This protein binds this small molecule.
Small molecule (SMILES): Nc1ccn([C@@H]2O[C@H](CO[P](=O)(O)O[C@H]3[C@@H](O)[C@H](n4ccc(=O)[nH]c4=O)O[C@@H]3CO[P](=O)(O)O[C@H]3[C@@H](O)[C@H](n4cnc5c(=O)nc(N)[nH]c54)O[C@@H]3COP(=O)=O)[C@@H](O[P](=O)(O)OC[C@H]3O[C@@H](n4cnc5c(=O)nc(N)[nH]c54)[C@H](O)[C@@H]3O[P](=O)(O)OC[C@H]3O[C@@H](n4cnc5c(N)ncnc54)[C@H](O)[C@@H]3O[P](=O)(O)OC[C@H]3O[C@@H](n4cnc5c(N)ncnc54)[C@H](O)[C@@H]3O[P](=O)(O)OC[C@H]3O[C@@H](n4ccc(=O)[nH]c4=O)[C@H](O)[C@@H]3O[P](=O)(O)OC[C@H]3O[C@@H](n4ccc(=O)[nH]c4=O)[C@H](O)[C@@H]3O)[C@H]2O)c(=O)n1

Binding-site contacts:
Ligand atom O4 contacts residue A5 of chain 1.C at 2.6 Å (h-bond).
Ligand atom C2 contacts residue C3 of chain 1.C at 3.2 Å.
Ligand atom N3 contacts residue G4 of chain 1.C at 2.9 Å (h-bond).
Ligand atom O2 contacts residue G4 of chain 1.C at 2.7 Å (h-bond).
Ligand atom C2 contacts residue C6 of chain 1.C at 3.1 Å.
Ligand atom N1 contacts residue C3 of chain 1.C at 2.9 Å (h-bond).
Ligand atom N3 contacts residue GLN329 of chain 1.A at 2.9 Å (h-bond).
Ligand atom N2 contacts residue C3 of chain 1.C at 2.9 Å (h-bond).
Ligand atom O2 contacts residue A5 of chain 1.C at 3.1 Å.
Ligand atom C2 contacts residue GLN329 of chain 1.A at 3.3 Å.
Ligand atom O6 contacts residue C6 of chain 1.C at 2.8 Å (h-bond).
Ligand atom O2' contacts residue GLY27 of chain 1.A at 3.1 Å (h-bond).
Ligand atom C4 contacts residue A5 of chain 1.C at 3.2 Å.
Ligand atom N6 contacts residue U2 of chain 1.C at 2.8 Å (h-bond).
Ligand atom C4 contacts residue G7 of chain 1.C at 3.2 Å.
Ligand atom O6 contacts residue A5 of chain 1.C at 3.3 Å (h-bond).
Ligand atom OP1 contacts residue THR26 of chain 1.A at 2.9 Å (h-bond).
Ligand atom O2 contacts residue C6 of chain 1.C at 3.1 Å (h-bond).
Ligand atom N3 contacts residue A5 of chain 1.C at 3.3 Å (h-bond).
Ligand atom N3 contacts residue A5 of chain 1.C at 2.5 Å (h-bond).
Ligand atom N1 contacts residue U2 of chain 1.C at 2.6 Å (h-bond).
Ligand atom C2 contacts residue TYR331 of chain 1.A at 3.2 Å (hydrophobic).
Ligand atom N2 contacts residue C6 of chain 1.C at 2.4 Å (h-bond).
Ligand atom OP2 contacts residue ARG147 of chain 1.A at 3.2 Å (salt-bridge).
Ligand atom C2 contacts residue A5 of chain 1.C at 3.0 Å.
Ligand atom O2 contacts residue TYR331 of chain 1.A at 2.6 Å.
Ligand atom C2 contacts residue G4 of chain 1.C at 3.2 Å.
Ligand atom O2 contacts residue GLN329 of chain 1.A at 3.1 Å (h-bond).
Ligand atom N4 contacts residue G4 of chain 1.C at 2.8 Å (h-bond).
Ligand atom C4 contacts residue G4 of chain 1.C at 3.1 Å.
Ligand atom O2 contacts residue PRO330 of chain 1.A at 3.0 Å (h-bond).
Ligand atom N3 contacts residue G7 of chain 1.C at 3.2 Å (h-bond).
Ligand atom O2 contacts residue A5 of chain 1.C at 2.7 Å (h-bond).
Ligand atom C2 contacts residue G7 of chain 1.C at 3.3 Å.
Ligand atom O6 contacts residue C3 of chain 1.C at 3.0 Å (h-bond).
Ligand atom N1 contacts residue G7 of chain 1.C at 3.3 Å.
Ligand atom O2' contacts residue ARG383 of chain 1.A at 2.1 Å (salt-bridge).
Ligand atom N1 contacts residue C6 of chain 1.C at 2.6 Å (h-bond).
Ligand atom O2' contacts residue ASN25 of chain 1.A at 2.6 Å (h-bond).
Ligand atom C5' contacts residue SER24 of chain 1.A at 2.9 Å.

Sequence of chain 1.A:
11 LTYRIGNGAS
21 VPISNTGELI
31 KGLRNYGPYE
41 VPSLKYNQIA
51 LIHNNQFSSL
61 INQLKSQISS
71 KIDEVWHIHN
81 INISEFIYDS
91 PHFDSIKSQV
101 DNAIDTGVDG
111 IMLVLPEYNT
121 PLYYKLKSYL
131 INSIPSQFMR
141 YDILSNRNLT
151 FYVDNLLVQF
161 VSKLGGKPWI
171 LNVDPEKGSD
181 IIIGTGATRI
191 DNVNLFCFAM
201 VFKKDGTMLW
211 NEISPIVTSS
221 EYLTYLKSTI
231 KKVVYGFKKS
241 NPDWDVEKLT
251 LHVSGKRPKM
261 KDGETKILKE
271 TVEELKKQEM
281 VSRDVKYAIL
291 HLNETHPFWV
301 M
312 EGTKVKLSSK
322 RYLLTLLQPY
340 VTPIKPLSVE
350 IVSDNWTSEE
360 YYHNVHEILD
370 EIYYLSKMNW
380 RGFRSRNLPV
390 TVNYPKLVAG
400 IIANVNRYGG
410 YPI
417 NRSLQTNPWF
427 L